Sequence of chain 1.A:
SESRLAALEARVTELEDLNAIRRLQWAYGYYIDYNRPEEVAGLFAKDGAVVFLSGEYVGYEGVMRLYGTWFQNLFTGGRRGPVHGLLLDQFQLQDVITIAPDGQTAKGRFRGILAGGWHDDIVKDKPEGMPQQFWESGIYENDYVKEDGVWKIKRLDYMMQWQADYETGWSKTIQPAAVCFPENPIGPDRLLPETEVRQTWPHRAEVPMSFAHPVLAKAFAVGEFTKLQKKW

Binding-site contacts:
Ligand atom C15 contacts residue GLN97 of chain 1.A at 2.9 Å.
Ligand atom C11 contacts residue MET137 of chain 1.A at 3.7 Å (hydrophobic).
Ligand atom C17 contacts residue TYR147 of chain 1.A at 3.4 Å (hydrophobic).
Ligand atom C1 contacts residue PHE59 of chain 1.A at 3.5 Å (hydrophobic).
Ligand atom C9 contacts residue GLU143 of chain 1.A at 3.4 Å.
Ligand atom C13 contacts residue PHE78 of chain 1.A at 3.3 Å (hydrophobic).
Ligand atom C15 contacts residue TYR165 of chain 1.A at 3.7 Å (hydrophobic).
Ligand atom C3 contacts residue PHE59 of chain 1.A at 3.8 Å (hydrophobic).
Ligand atom O3 contacts residue PHE82 of chain 1.A at 4.0 Å.
Ligand atom O2 contacts residue GLU143 of chain 1.A at 2.7 Å (salt-bridge).
Ligand atom O5 contacts residue LEU81 of chain 1.A at 3.9 Å.
Ligand atom O6 contacts residue TYR35 of chain 1.A at 2.5 Å (h-bond).
Ligand atom C6 contacts residue LEU121 of chain 1.A at 4.0 Å (hydrophobic).
Ligand atom C13 contacts residue LEU81 of chain 1.A at 3.9 Å (hydrophobic).
Ligand atom O2 contacts residue TYR165 of chain 1.A at 4.0 Å.
Ligand atom C13 contacts residue TRP77 of chain 1.A at 3.8 Å (hydrophobic).
Ligand atom C9 contacts residue LEU121 of chain 1.A at 3.8 Å (hydrophobic).
Ligand atom O6 contacts residue ILE39 of chain 1.A at 3.9 Å.
Ligand atom C16 contacts residue TYR165 of chain 1.A at 3.7 Å (hydrophobic).
Ligand atom O3 contacts residue PHE78 of chain 1.A at 3.3 Å.
Ligand atom C17 contacts residue TYR35 of chain 1.A at 3.4 Å (hydrophobic).
Ligand atom C17 contacts residue GLN97 of chain 1.A at 3.3 Å.
Ligand atom C2 contacts residue TYR35 of chain 1.A at 3.6 Å (hydrophobic).
Ligand atom C10 contacts residue GLU143 of chain 1.A at 3.9 Å.
Ligand atom C16 contacts residue TYR147 of chain 1.A at 3.6 Å (hydrophobic).
Ligand atom O4 contacts residue MET137 of chain 1.A at 2.7 Å.
Ligand atom C1 contacts residue TYR74 of chain 1.A at 3.3 Å (hydrophobic).
Ligand atom O6 contacts residue GLN97 of chain 1.A at 3.5 Å (h-bond).
Ligand atom C5 contacts residue GLU143 of chain 1.A at 3.9 Å.
Ligand atom C17 contacts residue TYR165 of chain 1.A at 4.0 Å (hydrophobic).
Ligand atom O6 contacts residue TYR147 of chain 1.A at 2.5 Å (h-bond).
Ligand atom O1 contacts residue TYR74 of chain 1.A at 3.0 Å (h-bond).
Ligand atom C16 contacts residue GLN97 of chain 1.A at 2.3 Å.
Ligand atom C12 contacts residue PHE82 of chain 1.A at 3.9 Å (hydrophobic).
Ligand atom C4 contacts residue TYR165 of chain 1.A at 4.0 Å (hydrophobic).
Ligand atom C3 contacts residue PHE78 of chain 1.A at 3.7 Å (hydrophobic).
Ligand atom C15 contacts residue GLU143 of chain 1.A at 3.9 Å.
Ligand atom C14 contacts residue PHE82 of chain 1.A at 3.9 Å (hydrophobic).
Ligand atom C11 contacts residue PHE82 of chain 1.A at 4.0 Å (hydrophobic).
Ligand atom O1 contacts residue TYR35 of chain 1.A at 3.0 Å (h-bond).

The small molecule below binds the protein below.
Small molecule (SMILES): COc1cc([C@@H](O)[C@@H](CO)c2ccc(O)c(OC)c2)ccc1O